Binding-site contacts:
Ligand atom OXT contacts residue ARG132 of chain 1.B at 2.9 Å (salt-bridge).
Ligand atom C contacts residue ARG132 of chain 1.B at 3.6 Å.
Ligand atom CA contacts residue PRO125 of chain 1.B at 3.8 Å (hydrophobic).
Ligand atom CA contacts residue ASP225 of chain 1.B at 3.4 Å.
Ligand atom N contacts residue PHE93 of chain 1.B at 4.3 Å.
Ligand atom N contacts residue PRO125 of chain 1.B at 2.8 Å (h-bond).
Ligand atom C contacts residue SER181 of chain 1.B at 3.2 Å.
Ligand atom C contacts residue PHE93 of chain 1.B at 3.5 Å (hydrophobic).
Ligand atom O contacts residue PHE93 of chain 1.B at 3.8 Å.
Ligand atom CA contacts residue PHE93 of chain 1.B at 3.9 Å (hydrophobic).
Ligand atom O contacts residue PRO125 of chain 1.B at 3.8 Å.
Ligand atom CA contacts residue SER181 of chain 1.B at 3.4 Å.
Ligand atom N contacts residue ASP225 of chain 1.B at 2.8 Å (salt-bridge).
Ligand atom C contacts residue THR127 of chain 1.B at 3.7 Å.
Ligand atom O contacts residue THR127 of chain 1.B at 2.8 Å (h-bond).
Ligand atom OXT contacts residue PHE93 of chain 1.B at 3.0 Å.
Ligand atom OXT contacts residue SER180 of chain 1.B at 3.5 Å.
Ligand atom CA contacts residue THR127 of chain 1.B at 3.6 Å.
Ligand atom O contacts residue ARG132 of chain 1.B at 2.8 Å (salt-bridge).
Ligand atom N contacts residue LEU126 of chain 1.B at 4.5 Å.
Ligand atom CA contacts residue TRP224 of chain 1.B at 3.9 Å (hydrophobic).
Ligand atom O contacts residue SER181 of chain 1.B at 3.6 Å.
Ligand atom N contacts residue PHE251 of chain 1.B at 3.6 Å.
Ligand atom O contacts residue LEU126 of chain 1.B at 3.6 Å.
Ligand atom N contacts residue SER181 of chain 1.B at 3.9 Å.
Ligand atom N contacts residue THR127 of chain 1.B at 2.8 Å (h-bond).
Ligand atom C contacts residue PRO125 of chain 1.B at 4.2 Å (hydrophobic).
Ligand atom OXT contacts residue SER181 of chain 1.B at 2.8 Å (h-bond).

Sequence of chain 1.B:
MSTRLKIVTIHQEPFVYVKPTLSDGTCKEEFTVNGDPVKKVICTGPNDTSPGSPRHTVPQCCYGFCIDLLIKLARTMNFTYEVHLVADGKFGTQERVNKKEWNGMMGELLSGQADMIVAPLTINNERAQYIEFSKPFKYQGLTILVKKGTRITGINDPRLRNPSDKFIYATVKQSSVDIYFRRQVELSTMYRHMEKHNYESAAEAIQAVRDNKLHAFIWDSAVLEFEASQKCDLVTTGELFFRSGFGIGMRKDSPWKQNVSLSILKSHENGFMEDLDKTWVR

The protein below binds the small molecule below.
Small molecule (SMILES): NCC(=O)O